Sequence of chain 1.A:
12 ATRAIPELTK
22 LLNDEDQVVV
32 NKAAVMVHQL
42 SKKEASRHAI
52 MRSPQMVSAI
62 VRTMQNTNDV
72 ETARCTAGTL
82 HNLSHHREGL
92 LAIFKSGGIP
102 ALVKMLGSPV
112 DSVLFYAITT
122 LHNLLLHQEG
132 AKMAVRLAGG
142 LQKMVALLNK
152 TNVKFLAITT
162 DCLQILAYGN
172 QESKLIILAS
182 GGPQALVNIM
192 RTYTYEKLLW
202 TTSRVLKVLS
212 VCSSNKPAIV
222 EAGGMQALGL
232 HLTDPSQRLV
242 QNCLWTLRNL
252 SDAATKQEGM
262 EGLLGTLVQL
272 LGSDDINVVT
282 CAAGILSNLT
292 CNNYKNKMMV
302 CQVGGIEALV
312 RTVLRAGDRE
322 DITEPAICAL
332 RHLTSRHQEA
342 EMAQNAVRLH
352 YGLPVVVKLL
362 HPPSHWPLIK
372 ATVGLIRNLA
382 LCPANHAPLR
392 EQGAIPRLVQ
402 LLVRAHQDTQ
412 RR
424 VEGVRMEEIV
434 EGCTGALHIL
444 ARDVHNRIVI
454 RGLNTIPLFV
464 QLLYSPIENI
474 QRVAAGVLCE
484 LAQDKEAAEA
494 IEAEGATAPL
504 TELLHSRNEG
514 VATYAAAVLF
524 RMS

This protein binds this small molecule.
Small molecule (SMILES): O=C(O)[C@@H]1CCCN1

Binding-site contacts:
Ligand atom O contacts residue ARG398 of chain 1.A at 4.2 Å.
Ligand atom CB contacts residue TRP367 of chain 1.A at 4.1 Å (hydrophobic).
Ligand atom CG contacts residue TRP367 of chain 1.A at 4.1 Å (hydrophobic).
Ligand atom O contacts residue SER365 of chain 1.A at 4.4 Å.
Ligand atom O contacts residue PRO363 of chain 1.A at 3.5 Å.
Ligand atom O contacts residue ILE370 of chain 1.A at 4.3 Å.
Ligand atom OXT contacts residue ARG398 of chain 1.A at 4.2 Å.
Ligand atom CG contacts residue GLU425 of chain 1.A at 4.0 Å.
Ligand atom CB contacts residue SER365 of chain 1.A at 3.3 Å.
Ligand atom OXT contacts residue TRP367 of chain 1.A at 4.3 Å.
Ligand atom CG contacts residue SER365 of chain 1.A at 3.8 Å.
Ligand atom OXT contacts residue LEU402 of chain 1.A at 4.2 Å.
Ligand atom CA contacts residue TRP367 of chain 1.A at 3.9 Å (hydrophobic).
Ligand atom CB contacts residue ILE370 of chain 1.A at 4.2 Å (hydrophobic).